Binding-site contacts:
Ligand atom O10 contacts residue LEU187 of chain 1.E at 3.7 Å.
Ligand atom C8 contacts residue GLN219 of chain 1.E at 4.1 Å.
Ligand atom C11 contacts residue TRP144 of chain 1.E at 3.7 Å (hydrophobic).
Ligand atom C1 contacts residue LYS128 of chain 1.E at 3.7 Å.
Ligand atom O1A contacts residue ASN136 of chain 1.E at 3.8 Å.
Ligand atom N5 contacts residue THR126 of chain 1.E at 3.2 Å (h-bond).
Ligand atom C9 contacts residue TYR88 of chain 1.E at 3.4 Å (hydrophobic).
Ligand atom O9 contacts residue HIS176 of chain 1.E at 2.8 Å (h-bond).
Ligand atom C9 contacts residue HIS176 of chain 1.E at 3.4 Å.
Ligand atom O9 contacts residue TYR88 of chain 1.E at 2.6 Å (h-bond).
Ligand atom C11 contacts residue VAL146 of chain 1.E at 3.9 Å (hydrophobic).
Ligand atom C9 contacts residue TRP144 of chain 1.E at 3.6 Å (hydrophobic).
Ligand atom C8 contacts residue GLU183 of chain 1.E at 4.2 Å.
Ligand atom O1A contacts residue LYS128 of chain 1.E at 2.8 Å (salt-bridge).
Ligand atom C5 contacts residue THR126 of chain 1.E at 3.8 Å.
Ligand atom C6 contacts residue TRP144 of chain 1.E at 4.2 Å (hydrophobic).
Ligand atom C9 contacts residue LEU187 of chain 1.E at 4.2 Å (hydrophobic).
Ligand atom O8 contacts residue GLN219 of chain 1.E at 3.4 Å (h-bond).
Ligand atom C2 contacts residue GLN219 of chain 1.E at 4.2 Å.
Ligand atom C4 contacts residue THR126 of chain 1.E at 3.3 Å.
Ligand atom O4 contacts residue GLN219 of chain 1.E at 3.8 Å.
Ligand atom O8 contacts residue TYR88 of chain 1.E at 2.9 Å (h-bond).
Ligand atom O9 contacts residue GLU183 of chain 1.E at 2.7 Å (salt-bridge).
Ligand atom C9 contacts residue GLU183 of chain 1.E at 3.2 Å.
Ligand atom C1 contacts residue GLN219 of chain 1.E at 3.8 Å.
Ligand atom C11 contacts residue GLY125 of chain 1.E at 3.9 Å.
Ligand atom N5 contacts residue TRP144 of chain 1.E at 4.1 Å.
Ligand atom C1 contacts residue THR127 of chain 1.E at 3.7 Å.
Ligand atom O3 contacts residue GLN219 of chain 1.E at 3.4 Å (h-bond).
Ligand atom O1B contacts residue THR127 of chain 1.E at 2.9 Å (h-bond).
Ligand atom C8 contacts residue TYR88 of chain 1.E at 3.7 Å (hydrophobic).
Ligand atom O4 contacts residue THR126 of chain 1.E at 3.5 Å (h-bond).
Ligand atom O1A contacts residue THR127 of chain 1.E at 3.5 Å.
Ligand atom O9 contacts residue GLY221 of chain 1.E at 3.7 Å.
Ligand atom O1B contacts residue LYS128 of chain 1.E at 3.8 Å.
Ligand atom O1B contacts residue GLN219 of chain 1.E at 3.1 Å (h-bond).
Ligand atom O8 contacts residue TRP144 of chain 1.E at 3.3 Å.
Ligand atom C8 contacts residue TRP144 of chain 1.E at 3.8 Å (hydrophobic).
Ligand atom O6 contacts residue GLN219 of chain 1.E at 3.9 Å.
Ligand atom C7 contacts residue TRP144 of chain 1.E at 3.9 Å (hydrophobic).

Sequence of chain 1.E:
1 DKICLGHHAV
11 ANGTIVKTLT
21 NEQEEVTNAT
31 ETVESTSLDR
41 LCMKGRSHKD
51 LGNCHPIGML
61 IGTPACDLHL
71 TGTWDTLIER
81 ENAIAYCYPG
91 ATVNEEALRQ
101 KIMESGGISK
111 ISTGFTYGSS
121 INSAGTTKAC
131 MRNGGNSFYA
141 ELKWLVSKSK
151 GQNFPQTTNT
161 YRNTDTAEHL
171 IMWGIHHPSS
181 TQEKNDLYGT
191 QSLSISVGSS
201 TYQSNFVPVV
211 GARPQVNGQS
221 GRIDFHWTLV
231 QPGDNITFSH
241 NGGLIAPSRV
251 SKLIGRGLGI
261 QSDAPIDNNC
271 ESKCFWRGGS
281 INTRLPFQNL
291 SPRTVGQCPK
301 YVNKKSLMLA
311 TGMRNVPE

The small molecule below binds the protein below.
Small molecule (SMILES): CC(=O)N[C@H]1[C@H]([C@H](O)[C@H](O)CO)O[C@@](O[C@H]2[C@@H](O)[C@@H](CO)OC[C@@H]2O)(C(=O)O)C[C@@H]1O